Binding-site contacts:
Ligand atom C8 contacts residue ARG225 of chain 1.A at 4.4 Å.
Ligand atom O3 contacts residue ARG225 of chain 1.A at 4.1 Å.
Ligand atom C7 contacts residue ASN68 of chain 1.A at 3.4 Å.
Ligand atom N2 contacts residue ASN68 of chain 1.A at 4.3 Å.
Ligand atom C8 contacts residue CYS94 of chain 1.A at 3.2 Å (hydrophobic).
Ligand atom O3 contacts residue PRO141 of chain 1.A at 3.9 Å.
Ligand atom C8 contacts residue PRO69 of chain 1.A at 4.0 Å (hydrophobic).
Ligand atom O7 contacts residue ARG225 of chain 1.A at 3.9 Å.
Ligand atom C6 contacts residue ASN91 of chain 1.A at 3.9 Å.
Ligand atom C1 contacts residue ASN91 of chain 1.A at 2.8 Å.
Ligand atom O7 contacts residue CYS94 of chain 1.A at 3.4 Å.
Ligand atom N2 contacts residue GLU70 of chain 1.A at 3.7 Å.
Ligand atom C3 contacts residue ARG225 of chain 1.A at 3.8 Å.
Ligand atom C5 contacts residue ARG225 of chain 1.A at 4.2 Å.
Ligand atom C8 contacts residue CYS140 of chain 1.A at 3.3 Å (hydrophobic).
Ligand atom O6 contacts residue ASN91 of chain 1.A at 3.4 Å (h-bond).
Ligand atom C8 contacts residue ASN68 of chain 1.A at 3.5 Å.
Ligand atom O7 contacts residue ASN68 of chain 1.A at 2.9 Å (h-bond).
Ligand atom C8 contacts residue PRO141 of chain 1.A at 3.5 Å (hydrophobic).
Ligand atom N2 contacts residue PRO141 of chain 1.A at 4.2 Å.
Ligand atom O7 contacts residue ASN91 of chain 1.A at 4.2 Å.
Ligand atom C2 contacts residue GLU70 of chain 1.A at 4.4 Å.
Ligand atom O5 contacts residue ASN91 of chain 1.A at 2.7 Å (h-bond).
Ligand atom C5 contacts residue ASN91 of chain 1.A at 3.3 Å.
Ligand atom C7 contacts residue PRO141 of chain 1.A at 4.3 Å (hydrophobic).
Ligand atom O1 contacts residue ASN91 of chain 1.A at 2.3 Å (h-bond).
Ligand atom C4 contacts residue ARG225 of chain 1.A at 3.9 Å.
Ligand atom O1 contacts residue GLU70 of chain 1.A at 3.5 Å.
Ligand atom C7 contacts residue ALA139 of chain 1.A at 4.4 Å (hydrophobic).
Ligand atom N2 contacts residue ARG225 of chain 1.A at 3.7 Å.
Ligand atom C7 contacts residue GLU70 of chain 1.A at 4.2 Å.
Ligand atom C7 contacts residue ARG225 of chain 1.A at 3.9 Å.
Ligand atom C8 contacts residue ALA139 of chain 1.A at 3.8 Å (hydrophobic).
Ligand atom C2 contacts residue ASN91 of chain 1.A at 4.3 Å.
Ligand atom O5 contacts residue ARG225 of chain 1.A at 3.3 Å (salt-bridge).
Ligand atom O1 contacts residue ASN68 of chain 1.A at 4.5 Å.
Ligand atom C2 contacts residue ARG225 of chain 1.A at 2.8 Å.
Ligand atom C7 contacts residue CYS94 of chain 1.A at 3.7 Å (hydrophobic).
Ligand atom C3 contacts residue GLU70 of chain 1.A at 4.3 Å.
Ligand atom C1 contacts residue ARG225 of chain 1.A at 3.2 Å.

Sequence of chain 1.A:
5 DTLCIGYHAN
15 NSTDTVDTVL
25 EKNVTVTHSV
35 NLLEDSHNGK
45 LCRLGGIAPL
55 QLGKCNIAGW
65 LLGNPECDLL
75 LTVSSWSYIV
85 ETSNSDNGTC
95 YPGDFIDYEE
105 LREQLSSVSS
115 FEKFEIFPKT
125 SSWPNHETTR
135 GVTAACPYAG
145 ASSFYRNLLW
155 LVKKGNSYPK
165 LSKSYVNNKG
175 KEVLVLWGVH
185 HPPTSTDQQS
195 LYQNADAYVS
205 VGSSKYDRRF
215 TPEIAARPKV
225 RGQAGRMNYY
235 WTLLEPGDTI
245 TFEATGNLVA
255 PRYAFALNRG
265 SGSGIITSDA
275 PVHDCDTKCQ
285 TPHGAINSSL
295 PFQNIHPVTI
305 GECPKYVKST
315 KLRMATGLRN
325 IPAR

This protein binds this small molecule.
Small molecule (SMILES): CC(=O)N[C@@H]1[C@@H](O)[C@H](O)[C@@H](CO)O[C@@H]1O